Sequence of chain 1.C:
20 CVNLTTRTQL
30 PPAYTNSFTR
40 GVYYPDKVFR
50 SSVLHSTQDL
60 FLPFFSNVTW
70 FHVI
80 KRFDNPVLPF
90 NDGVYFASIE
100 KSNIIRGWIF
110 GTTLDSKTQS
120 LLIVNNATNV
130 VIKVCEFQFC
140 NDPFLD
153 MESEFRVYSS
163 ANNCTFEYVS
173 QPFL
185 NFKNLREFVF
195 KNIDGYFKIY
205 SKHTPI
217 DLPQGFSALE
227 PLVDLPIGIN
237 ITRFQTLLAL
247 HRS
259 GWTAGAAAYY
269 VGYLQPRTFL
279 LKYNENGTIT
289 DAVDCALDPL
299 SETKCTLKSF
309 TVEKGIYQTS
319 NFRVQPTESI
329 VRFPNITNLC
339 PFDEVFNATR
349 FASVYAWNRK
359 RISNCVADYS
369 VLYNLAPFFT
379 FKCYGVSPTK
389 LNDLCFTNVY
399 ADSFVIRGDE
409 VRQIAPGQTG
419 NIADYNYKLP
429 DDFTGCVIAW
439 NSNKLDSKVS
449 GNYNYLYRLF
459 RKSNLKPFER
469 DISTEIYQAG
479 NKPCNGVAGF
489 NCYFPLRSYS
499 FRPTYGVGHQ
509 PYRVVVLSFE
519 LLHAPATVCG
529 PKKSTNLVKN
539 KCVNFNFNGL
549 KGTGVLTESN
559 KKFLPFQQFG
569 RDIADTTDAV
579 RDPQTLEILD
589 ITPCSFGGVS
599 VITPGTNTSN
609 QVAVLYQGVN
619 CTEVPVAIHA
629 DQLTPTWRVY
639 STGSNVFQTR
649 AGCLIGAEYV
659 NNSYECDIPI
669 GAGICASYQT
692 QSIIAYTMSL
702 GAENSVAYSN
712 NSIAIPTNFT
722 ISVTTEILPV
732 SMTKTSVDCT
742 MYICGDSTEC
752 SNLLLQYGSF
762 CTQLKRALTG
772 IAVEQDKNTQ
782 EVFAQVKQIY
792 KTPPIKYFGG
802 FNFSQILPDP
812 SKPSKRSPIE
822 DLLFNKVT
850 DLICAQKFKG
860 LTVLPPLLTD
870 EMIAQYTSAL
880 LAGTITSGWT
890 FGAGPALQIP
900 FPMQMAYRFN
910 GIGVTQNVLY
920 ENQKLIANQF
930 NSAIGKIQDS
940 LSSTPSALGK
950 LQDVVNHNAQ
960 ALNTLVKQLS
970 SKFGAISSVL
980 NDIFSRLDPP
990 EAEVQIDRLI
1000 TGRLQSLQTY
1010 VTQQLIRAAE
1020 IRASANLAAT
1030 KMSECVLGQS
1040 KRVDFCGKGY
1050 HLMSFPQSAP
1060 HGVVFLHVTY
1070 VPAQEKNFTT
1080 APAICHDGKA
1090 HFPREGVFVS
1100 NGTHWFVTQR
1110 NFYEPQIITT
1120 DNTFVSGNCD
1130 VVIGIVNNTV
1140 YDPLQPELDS

The small molecule below binds the protein below.
Small molecule (SMILES): CC(=O)N[C@@H]1[C@@H](O)[C@H](O)[C@@H](CO)O[C@H]1O

Binding-site contacts:
Ligand atom C1 contacts residue ASN345 of chain 1.C at 1.4 Å.
Ligand atom O5 contacts residue ASP341 of chain 1.C at 3.5 Å (salt-bridge).
Ligand atom C7 contacts residue PHE344 of chain 1.C at 4.5 Å (hydrophobic).
Ligand atom N2 contacts residue ASN345 of chain 1.C at 2.9 Å (h-bond).
Ligand atom C4 contacts residue ASP341 of chain 1.C at 4.4 Å.
Ligand atom C4 contacts residue ASN345 of chain 1.C at 4.2 Å.
Ligand atom O3 contacts residue ASN372 of chain 1.C at 4.3 Å.
Ligand atom O7 contacts residue ASN345 of chain 1.C at 4.5 Å.
Ligand atom C1 contacts residue ASP341 of chain 1.C at 3.1 Å.
Ligand atom O5 contacts residue ASN345 of chain 1.C at 2.4 Å (h-bond).
Ligand atom C7 contacts residue ASN345 of chain 1.C at 4.0 Å.
Ligand atom O6 contacts residue ASP341 of chain 1.C at 3.9 Å.
Ligand atom C2 contacts residue ASN345 of chain 1.C at 2.5 Å.
Ligand atom C7 contacts residue ASP341 of chain 1.C at 4.2 Å.
Ligand atom C8 contacts residue PHE344 of chain 1.C at 3.6 Å (hydrophobic).
Ligand atom C2 contacts residue ASP341 of chain 1.C at 3.3 Å.
Ligand atom C5 contacts residue ASN345 of chain 1.C at 3.7 Å.
Ligand atom C3 contacts residue ASN345 of chain 1.C at 3.8 Å.
Ligand atom N2 contacts residue ASP341 of chain 1.C at 3.8 Å.
Ligand atom C8 contacts residue LEU373 of chain 1.C at 4.2 Å (hydrophobic).
Ligand atom O7 contacts residue ASP341 of chain 1.C at 4.1 Å.